The small molecule below binds the protein below.
Small molecule (SMILES): CC(=O)N[C@H]1[C@H](O[C@H]2[C@H](O)[C@@H](NC(C)=O)CO[C@@H]2CO)O[C@H](CO)[C@@H](O)[C@@H]1O

Binding-site contacts:
Ligand atom N2 contacts residue ASN797 of chain 1.C at 3.0 Å (h-bond).
Ligand atom C5 contacts residue ASN797 of chain 1.C at 3.6 Å.
Ligand atom O6 contacts residue GLN800 of chain 1.C at 3.7 Å.
Ligand atom O6 contacts residue SER799 of chain 1.C at 3.9 Å.
Ligand atom C6 contacts residue SER799 of chain 1.C at 3.4 Å.
Ligand atom C1 contacts residue ASN797 of chain 1.C at 1.4 Å.
Ligand atom C3 contacts residue ASN797 of chain 1.C at 3.8 Å.
Ligand atom O5 contacts residue SER799 of chain 1.C at 3.2 Å (h-bond).
Ligand atom C4 contacts residue ASN797 of chain 1.C at 4.2 Å.
Ligand atom C5 contacts residue GLN800 of chain 1.C at 4.2 Å.
Ligand atom O5 contacts residue ASN797 of chain 1.C at 2.3 Å (h-bond).
Ligand atom C6 contacts residue GLN800 of chain 1.C at 3.3 Å.
Ligand atom C5 contacts residue SER799 of chain 1.C at 3.3 Å.
Ligand atom O6 contacts residue ASN797 of chain 1.C at 4.5 Å.
Ligand atom C2 contacts residue ASN797 of chain 1.C at 2.5 Å.
Ligand atom C1 contacts residue SER799 of chain 1.C at 3.8 Å.
Ligand atom O7 contacts residue ASN797 of chain 1.C at 3.9 Å.
Ligand atom C7 contacts residue ASN797 of chain 1.C at 3.6 Å.
Ligand atom C8 contacts residue GLN800 of chain 1.C at 4.5 Å.

Sequence of chain 1.C:
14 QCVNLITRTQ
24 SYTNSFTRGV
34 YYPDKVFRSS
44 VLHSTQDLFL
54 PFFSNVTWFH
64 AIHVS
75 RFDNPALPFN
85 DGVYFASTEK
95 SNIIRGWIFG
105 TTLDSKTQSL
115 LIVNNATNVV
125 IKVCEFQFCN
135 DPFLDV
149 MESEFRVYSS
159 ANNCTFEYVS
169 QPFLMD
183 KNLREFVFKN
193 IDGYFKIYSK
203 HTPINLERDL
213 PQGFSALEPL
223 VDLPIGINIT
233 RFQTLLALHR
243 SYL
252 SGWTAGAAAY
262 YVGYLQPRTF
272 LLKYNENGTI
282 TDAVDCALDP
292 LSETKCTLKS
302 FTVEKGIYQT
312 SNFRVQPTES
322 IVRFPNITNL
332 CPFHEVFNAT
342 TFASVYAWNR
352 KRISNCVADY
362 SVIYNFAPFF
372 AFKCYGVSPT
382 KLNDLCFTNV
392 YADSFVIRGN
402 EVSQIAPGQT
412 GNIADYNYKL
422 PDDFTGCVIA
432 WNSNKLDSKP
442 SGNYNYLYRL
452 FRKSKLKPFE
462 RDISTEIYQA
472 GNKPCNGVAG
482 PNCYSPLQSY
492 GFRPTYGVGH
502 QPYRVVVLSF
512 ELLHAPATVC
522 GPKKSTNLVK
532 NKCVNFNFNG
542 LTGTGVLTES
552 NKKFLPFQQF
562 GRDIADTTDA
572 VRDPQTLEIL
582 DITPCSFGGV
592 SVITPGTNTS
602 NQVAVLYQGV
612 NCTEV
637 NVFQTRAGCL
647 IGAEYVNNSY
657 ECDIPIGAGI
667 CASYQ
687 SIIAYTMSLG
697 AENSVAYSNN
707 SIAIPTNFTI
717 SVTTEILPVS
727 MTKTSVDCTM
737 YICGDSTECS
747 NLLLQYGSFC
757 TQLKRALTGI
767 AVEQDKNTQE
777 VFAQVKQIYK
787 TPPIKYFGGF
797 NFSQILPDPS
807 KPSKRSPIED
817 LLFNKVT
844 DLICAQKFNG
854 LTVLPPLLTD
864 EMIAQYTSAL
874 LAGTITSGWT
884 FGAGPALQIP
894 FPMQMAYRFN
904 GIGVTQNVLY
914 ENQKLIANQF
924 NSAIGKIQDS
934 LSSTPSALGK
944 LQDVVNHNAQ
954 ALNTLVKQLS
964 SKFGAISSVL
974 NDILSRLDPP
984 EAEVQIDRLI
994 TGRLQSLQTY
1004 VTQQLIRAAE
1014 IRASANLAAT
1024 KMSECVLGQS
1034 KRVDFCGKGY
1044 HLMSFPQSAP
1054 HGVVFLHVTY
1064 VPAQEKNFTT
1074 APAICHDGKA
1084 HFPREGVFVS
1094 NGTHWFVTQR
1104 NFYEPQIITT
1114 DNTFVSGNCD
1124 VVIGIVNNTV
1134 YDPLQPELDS